Sequence of chain 1.C:
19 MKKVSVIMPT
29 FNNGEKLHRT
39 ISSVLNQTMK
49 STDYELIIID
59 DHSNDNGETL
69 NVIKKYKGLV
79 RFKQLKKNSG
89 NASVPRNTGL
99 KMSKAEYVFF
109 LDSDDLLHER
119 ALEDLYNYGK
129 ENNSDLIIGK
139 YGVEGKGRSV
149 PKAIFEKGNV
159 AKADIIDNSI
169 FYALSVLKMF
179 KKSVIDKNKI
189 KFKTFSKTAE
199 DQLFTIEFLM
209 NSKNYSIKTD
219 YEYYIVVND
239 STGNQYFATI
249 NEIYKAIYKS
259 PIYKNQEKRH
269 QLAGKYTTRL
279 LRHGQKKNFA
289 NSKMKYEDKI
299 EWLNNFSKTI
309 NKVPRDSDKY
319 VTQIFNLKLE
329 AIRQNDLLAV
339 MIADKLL

The small molecule below binds the protein below.
Small molecule (SMILES): CC(=O)N[C@H]1[C@@H](O[P](=O)(O)O[P](=O)(O)OC[C@H]2O[C@@H](n3ccc(=O)[nH]c3=O)[C@H](O)[C@@H]2O)O[C@H](CO)[C@@H](O)[C@@H]1O

Binding-site contacts:
Ligand atom C2 contacts residue ASP59 of chain 1.C at 3.7 Å.
Ligand atom O2A contacts residue ASP112 of chain 1.C at 3.0 Å (salt-bridge).
Ligand atom C6' contacts residue ASP199 of chain 1.C at 3.5 Å.
Ligand atom O2B contacts residue ASP112 of chain 1.C at 3.4 Å (salt-bridge).
Ligand atom O2 contacts residue PRO27 of chain 1.C at 3.5 Å.
Ligand atom C2B contacts residue SER111 of chain 1.C at 3.5 Å.
Ligand atom O6' contacts residue ASP199 of chain 1.C at 2.6 Å (salt-bridge).
Ligand atom C4' contacts residue ASP110 of chain 1.C at 3.5 Å.
Ligand atom O2 contacts residue ASN89 of chain 1.C at 3.4 Å (h-bond).
Ligand atom O2B contacts residue MN1 of chain 1.Y at 2.2 Å.
Ligand atom PA contacts residue MN1 of chain 1.Y at 3.3 Å.
Ligand atom O4' contacts residue ARG94 of chain 1.C at 2.9 Å (salt-bridge).
Ligand atom N3 contacts residue ASN89 of chain 1.C at 3.4 Å (h-bond).
Ligand atom O4 contacts residue ASN89 of chain 1.C at 3.3 Å (h-bond).
Ligand atom O2' contacts residue THR28 of chain 1.C at 3.4 Å.
Ligand atom C3B contacts residue SER111 of chain 1.C at 3.5 Å.
Ligand atom C4' contacts residue ASP199 of chain 1.C at 3.4 Å.
Ligand atom O2' contacts residue PHE29 of chain 1.C at 3.5 Å (h-bond).
Ligand atom O3B contacts residue SER111 of chain 1.C at 3.0 Å (h-bond).
Ligand atom O4 contacts residue ASN86 of chain 1.C at 3.0 Å (h-bond).
Ligand atom O2' contacts residue SER111 of chain 1.C at 2.8 Å (h-bond).
Ligand atom O2 contacts residue ASP59 of chain 1.C at 3.7 Å.
Ligand atom O2A contacts residue MN1 of chain 1.Y at 2.1 Å.
Ligand atom C4 contacts residue ASP59 of chain 1.C at 3.6 Å.
Ligand atom O4B contacts residue ALA90 of chain 1.C at 3.4 Å.
Ligand atom C5' contacts residue ASP110 of chain 1.C at 3.6 Å.
Ligand atom O2 contacts residue PRO93 of chain 1.C at 3.5 Å.
Ligand atom O3B contacts residue PRO27 of chain 1.C at 2.6 Å (h-bond).
Ligand atom O3A contacts residue MN1 of chain 1.Y at 3.7 Å.
Ligand atom O2' contacts residue PRO27 of chain 1.C at 3.1 Å (h-bond).
Ligand atom O4' contacts residue ASP110 of chain 1.C at 2.7 Å (salt-bridge).
Ligand atom O3B contacts residue ASP110 of chain 1.C at 3.5 Å.
Ligand atom C5B contacts residue ASP110 of chain 1.C at 3.7 Å.
Ligand atom O4 contacts residue GLY88 of chain 1.C at 3.1 Å.
Ligand atom O4' contacts residue ASP199 of chain 1.C at 3.3 Å (salt-bridge).
Ligand atom C2 contacts residue ASN89 of chain 1.C at 3.6 Å.
Ligand atom C4 contacts residue ASN89 of chain 1.C at 3.5 Å.
Ligand atom N3 contacts residue ASP59 of chain 1.C at 2.8 Å (salt-bridge).
Ligand atom PB contacts residue MN1 of chain 1.Y at 3.4 Å.
Ligand atom O4 contacts residue ASP59 of chain 1.C at 3.4 Å (salt-bridge).